Sequence of chain 1.T:
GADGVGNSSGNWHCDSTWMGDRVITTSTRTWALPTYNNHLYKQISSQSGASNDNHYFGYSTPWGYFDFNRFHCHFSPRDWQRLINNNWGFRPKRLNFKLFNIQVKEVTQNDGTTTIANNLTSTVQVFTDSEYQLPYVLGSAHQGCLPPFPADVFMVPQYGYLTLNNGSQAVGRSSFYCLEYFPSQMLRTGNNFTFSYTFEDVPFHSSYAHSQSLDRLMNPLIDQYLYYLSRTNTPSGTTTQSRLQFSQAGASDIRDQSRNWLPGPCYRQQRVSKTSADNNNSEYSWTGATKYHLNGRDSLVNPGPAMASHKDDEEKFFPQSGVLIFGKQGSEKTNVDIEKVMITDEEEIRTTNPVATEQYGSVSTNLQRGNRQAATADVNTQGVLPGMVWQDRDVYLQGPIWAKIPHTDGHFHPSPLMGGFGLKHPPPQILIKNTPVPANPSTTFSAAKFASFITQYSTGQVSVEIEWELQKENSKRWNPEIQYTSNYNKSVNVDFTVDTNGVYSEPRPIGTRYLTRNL

Binding-site contacts:
Ligand atom N6 contacts residue GLY638 of chain 1.T at 3.0 Å (h-bond).
Ligand atom P contacts residue HIS627 of chain 1.T at 4.0 Å.
Ligand atom O4' contacts residue HIS629 of chain 1.T at 4.2 Å.
Ligand atom N3 contacts residue PRO630 of chain 1.T at 3.3 Å.
Ligand atom N7 contacts residue HIS629 of chain 1.T at 4.3 Å.
Ligand atom N1 contacts residue GLY638 of chain 1.T at 3.5 Å (h-bond).
Ligand atom C1' contacts residue HIS629 of chain 1.T at 3.8 Å.
Ligand atom C6 contacts residue PRO419 of chain 1.T at 4.1 Å (hydrophobic).
Ligand atom C6 contacts residue SER631 of chain 1.T at 4.3 Å.
Ligand atom N9 contacts residue HIS629 of chain 1.T at 4.3 Å.
Ligand atom C2' contacts residue HIS629 of chain 1.T at 4.5 Å.
Ligand atom N1 contacts residue VAL418 of chain 1.T at 4.1 Å.
Ligand atom C1' contacts residue PRO630 of chain 1.T at 4.0 Å (hydrophobic).
Ligand atom N1 contacts residue PRO630 of chain 1.T at 4.0 Å.
Ligand atom C2 contacts residue PRO630 of chain 1.T at 3.5 Å (hydrophobic).
Ligand atom P contacts residue PRO630 of chain 1.T at 4.5 Å.
Ligand atom N6 contacts residue SER631 of chain 1.T at 4.2 Å.
Ligand atom N9 contacts residue PRO630 of chain 1.T at 4.0 Å.
Ligand atom C5 contacts residue SER631 of chain 1.T at 3.9 Å.
Ligand atom C6 contacts residue PRO630 of chain 1.T at 4.3 Å (hydrophobic).
Ligand atom C4 contacts residue SER631 of chain 1.T at 4.4 Å.
Ligand atom C4 contacts residue PRO419 of chain 1.T at 4.4 Å (hydrophobic).
Ligand atom C6 contacts residue VAL418 of chain 1.T at 4.0 Å (hydrophobic).
Ligand atom C8 contacts residue PRO419 of chain 1.T at 4.4 Å (hydrophobic).
Ligand atom O4' contacts residue PRO630 of chain 1.T at 3.4 Å.
Ligand atom C4 contacts residue PRO630 of chain 1.T at 3.6 Å (hydrophobic).
Ligand atom C5 contacts residue PRO630 of chain 1.T at 4.1 Å (hydrophobic).
Ligand atom C5 contacts residue PRO419 of chain 1.T at 4.0 Å (hydrophobic).
Ligand atom C8 contacts residue HIS629 of chain 1.T at 3.6 Å.
Ligand atom N7 contacts residue SER631 of chain 1.T at 3.3 Å.
Ligand atom C8 contacts residue SER631 of chain 1.T at 3.8 Å.
Ligand atom N6 contacts residue PHE637 of chain 1.T at 4.0 Å.
Ligand atom N7 contacts residue PRO419 of chain 1.T at 4.0 Å.
Ligand atom O1P contacts residue LYS640 of chain 1.T at 4.4 Å.
Ligand atom C6 contacts residue GLY638 of chain 1.T at 3.9 Å.
Ligand atom O1P contacts residue PRO630 of chain 1.T at 4.3 Å.
Ligand atom N1 contacts residue PRO419 of chain 1.T at 4.4 Å.
Ligand atom O5' contacts residue PRO630 of chain 1.T at 3.9 Å.
Ligand atom N6 contacts residue VAL418 of chain 1.T at 3.5 Å.
Ligand atom N6 contacts residue PRO419 of chain 1.T at 4.5 Å.

The protein below binds the small molecule below.
Small molecule (SMILES): Nc1ncnc2c1ncn2[C@H]1C[C@H](O)[C@@H](COP(=O)(O)O)O1